Sequence of chain 1.A:
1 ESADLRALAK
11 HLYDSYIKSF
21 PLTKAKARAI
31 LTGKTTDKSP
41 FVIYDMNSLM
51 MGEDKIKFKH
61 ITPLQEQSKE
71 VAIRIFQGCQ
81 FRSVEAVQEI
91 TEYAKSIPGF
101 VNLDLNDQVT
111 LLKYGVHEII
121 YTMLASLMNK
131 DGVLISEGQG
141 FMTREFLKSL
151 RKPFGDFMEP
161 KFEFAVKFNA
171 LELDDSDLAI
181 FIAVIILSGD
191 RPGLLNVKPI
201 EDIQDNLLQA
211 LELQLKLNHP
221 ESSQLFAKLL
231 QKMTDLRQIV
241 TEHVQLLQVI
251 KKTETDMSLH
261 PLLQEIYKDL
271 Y

Binding-site contacts:
Ligand atom N04 contacts residue PRO261 of chain 1.A at 3.5 Å.
Ligand atom C10 contacts residue GLN80 of chain 1.A at 3.9 Å.
Ligand atom O15 contacts residue PRO63 of chain 1.A at 3.5 Å.
Ligand atom C07 contacts residue HIS260 of chain 1.A at 3.9 Å.
Ligand atom C08 contacts residue HIS260 of chain 1.A at 3.9 Å.
Ligand atom C30 contacts residue PRO63 of chain 1.A at 3.7 Å (hydrophobic).
Ligand atom C22 contacts residue ILE61 of chain 1.A at 3.6 Å (hydrophobic).
Ligand atom C23 contacts residue THR62 of chain 1.A at 4.0 Å.
Ligand atom O06 contacts residue PHE81 of chain 1.A at 3.4 Å.
Ligand atom C23 contacts residue PRO63 of chain 1.A at 3.9 Å (hydrophobic).
Ligand atom C11 contacts residue SER258 of chain 1.A at 3.7 Å.
Ligand atom C21 contacts residue PRO63 of chain 1.A at 3.6 Å (hydrophobic).
Ligand atom C12 contacts residue HIS260 of chain 1.A at 3.8 Å.
Ligand atom C01 contacts residue ILE61 of chain 1.A at 3.7 Å (hydrophobic).
Ligand atom C03 contacts residue PRO63 of chain 1.A at 3.7 Å (hydrophobic).
Ligand atom C09 contacts residue GLN77 of chain 1.A at 3.8 Å.
Ligand atom N04 contacts residue PRO63 of chain 1.A at 3.5 Å.
Ligand atom O31 contacts residue LEU64 of chain 1.A at 3.0 Å (h-bond).
Ligand atom O06 contacts residue PRO63 of chain 1.A at 3.5 Å.
Ligand atom C23 contacts residue ILE61 of chain 1.A at 3.8 Å (hydrophobic).
Ligand atom C02 contacts residue PRO63 of chain 1.A at 3.7 Å (hydrophobic).
Ligand atom C10 contacts residue HIS260 of chain 1.A at 3.8 Å.
Ligand atom C05 contacts residue HIS260 of chain 1.A at 3.5 Å.
Ligand atom C30 contacts residue GLN65 of chain 1.A at 3.8 Å.
Ligand atom C08 contacts residue PHE81 of chain 1.A at 3.6 Å (hydrophobic).
Ligand atom C17 contacts residue PRO63 of chain 1.A at 4.0 Å (hydrophobic).
Ligand atom C22 contacts residue PRO63 of chain 1.A at 3.6 Å (hydrophobic).
Ligand atom C30 contacts residue LEU64 of chain 1.A at 3.6 Å (hydrophobic).
Ligand atom C14 contacts residue PRO63 of chain 1.A at 4.0 Å (hydrophobic).
Ligand atom S32 contacts residue LEU64 of chain 1.A at 3.6 Å.
Ligand atom O31 contacts residue GLN65 of chain 1.A at 2.7 Å (h-bond).
Ligand atom C16 contacts residue PRO63 of chain 1.A at 3.6 Å (hydrophobic).
Ligand atom O06 contacts residue HIS260 of chain 1.A at 3.3 Å.
Ligand atom C05 contacts residue PRO63 of chain 1.A at 3.4 Å (hydrophobic).
Ligand atom O31 contacts residue PRO63 of chain 1.A at 3.5 Å.
Ligand atom C11 contacts residue LEU259 of chain 1.A at 3.8 Å (hydrophobic).
Ligand atom C11 contacts residue HIS260 of chain 1.A at 3.7 Å.
Ligand atom C07 contacts residue PRO63 of chain 1.A at 3.9 Å (hydrophobic).
Ligand atom C02 contacts residue HIS260 of chain 1.A at 3.7 Å.
Ligand atom C10 contacts residue SER258 of chain 1.A at 3.6 Å.

A protein and the small-molecule ligand that binds it are described below.
Small molecule (SMILES): Cc1oc(-c2ccccc2)nc1CCOc1ccc(CC2SC(=O)NC2=O)c2sccc12